Binding-site contacts:
Ligand atom C4 contacts residue GLU52 of chain 1.D at 3.4 Å.
Ligand atom C3 contacts residue TRP89 of chain 1.D at 3.6 Å (hydrophobic).
Ligand atom O6 contacts residue GLN57 of chain 1.D at 3.3 Å (h-bond).
Ligand atom C6 contacts residue GLN57 of chain 1.D at 3.9 Å.
Ligand atom C4 contacts residue GLN57 of chain 1.D at 3.2 Å.
Ligand atom O5 contacts residue GLN57 of chain 1.D at 3.4 Å (h-bond).
Ligand atom O6 contacts residue HIS58 of chain 1.D at 3.7 Å.
Ligand atom O4 contacts residue GLU12 of chain 1.D at 3.5 Å (salt-bridge).
Ligand atom O2 contacts residue ASN91 of chain 1.D at 2.9 Å (h-bond).
Ligand atom O3 contacts residue LYS92 of chain 1.D at 2.8 Å (salt-bridge).
Ligand atom O2 contacts residue HIS14 of chain 1.D at 3.6 Å.
Ligand atom C6 contacts residue TRP89 of chain 1.D at 3.8 Å (hydrophobic).
Ligand atom C4 contacts residue GLU12 of chain 1.D at 3.6 Å.
Ligand atom N5 contacts residue GLU12 of chain 1.D at 3.2 Å (salt-bridge).
Ligand atom C9 contacts residue GLY34 of chain 1.E at 3.8 Å.
Ligand atom C5 contacts residue TRP89 of chain 1.D at 3.6 Å (hydrophobic).
Ligand atom C6 contacts residue GLN57 of chain 1.D at 3.6 Å.
Ligand atom O6 contacts residue ILE59 of chain 1.D at 3.5 Å.
Ligand atom O3 contacts residue ASN91 of chain 1.D at 2.8 Å (h-bond).
Ligand atom C5 contacts residue GLN57 of chain 1.D at 3.9 Å.
Ligand atom O6 contacts residue HIS58 of chain 1.D at 3.8 Å.
Ligand atom C6 contacts residue TYR13 of chain 1.D at 3.8 Å (hydrophobic).
Ligand atom N5 contacts residue TYR13 of chain 1.D at 3.7 Å.
Ligand atom C11 contacts residue TYR13 of chain 1.D at 3.8 Å (hydrophobic).
Ligand atom O1B contacts residue TYR13 of chain 1.D at 3.5 Å.
Ligand atom O3 contacts residue TRP89 of chain 1.D at 3.8 Å.
Ligand atom O1B contacts residue HIS14 of chain 1.D at 2.9 Å (h-bond).
Ligand atom O4 contacts residue GLN57 of chain 1.D at 3.4 Å.
Ligand atom C8 contacts residue ASN15 of chain 1.D at 3.7 Å.
Ligand atom C4 contacts residue TRP89 of chain 1.D at 3.6 Å (hydrophobic).
Ligand atom C6 contacts residue HIS58 of chain 1.D at 3.6 Å.
Ligand atom O6 contacts residue GLN62 of chain 1.D at 3.1 Å (h-bond).
Ligand atom O9 contacts residue ILE59 of chain 1.D at 3.7 Å.
Ligand atom O4 contacts residue GLU52 of chain 1.D at 2.6 Å (salt-bridge).
Ligand atom C4 contacts residue LYS92 of chain 1.D at 3.8 Å.
Ligand atom C3 contacts residue LYS92 of chain 1.D at 3.7 Å.
Ligand atom O4 contacts residue LYS92 of chain 1.D at 2.9 Å (salt-bridge).
Ligand atom O6 contacts residue GLN57 of chain 1.D at 2.9 Å (h-bond).
Ligand atom O4 contacts residue GLN57 of chain 1.D at 3.5 Å (h-bond).
Ligand atom C3 contacts residue ASN91 of chain 1.D at 3.7 Å.

This small molecule binds to this protein.
Small molecule (SMILES): CC(=O)N[C@H]1[C@H](O[C@@H]2[C@H](O[C@]3(C(=O)O)C[C@H](O)[C@@H](NC(C)=O)[C@H]([C@H](O)[C@H](O)CO)O3)[C@@H](O)[C@H](O[C@H]3[C@H](O)[C@@H](O)[C@H](O)O[C@@H]3CO)O[C@@H]2CO)O[C@H](CO)[C@H](O)[C@@H]1O[C@@H]1O[C@H](CO)[C@H](O)[C@H](O)[C@H]1O

Sequence of chain 1.D:
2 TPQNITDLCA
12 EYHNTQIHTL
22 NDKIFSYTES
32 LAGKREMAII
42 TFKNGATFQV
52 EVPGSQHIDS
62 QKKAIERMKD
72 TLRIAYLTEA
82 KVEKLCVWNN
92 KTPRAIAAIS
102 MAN

Sequence of chain 1.E:
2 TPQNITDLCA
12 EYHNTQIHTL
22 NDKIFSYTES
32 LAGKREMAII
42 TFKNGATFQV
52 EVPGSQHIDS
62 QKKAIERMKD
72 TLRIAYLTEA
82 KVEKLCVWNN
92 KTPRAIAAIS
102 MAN